Sequence of chain 41.A:
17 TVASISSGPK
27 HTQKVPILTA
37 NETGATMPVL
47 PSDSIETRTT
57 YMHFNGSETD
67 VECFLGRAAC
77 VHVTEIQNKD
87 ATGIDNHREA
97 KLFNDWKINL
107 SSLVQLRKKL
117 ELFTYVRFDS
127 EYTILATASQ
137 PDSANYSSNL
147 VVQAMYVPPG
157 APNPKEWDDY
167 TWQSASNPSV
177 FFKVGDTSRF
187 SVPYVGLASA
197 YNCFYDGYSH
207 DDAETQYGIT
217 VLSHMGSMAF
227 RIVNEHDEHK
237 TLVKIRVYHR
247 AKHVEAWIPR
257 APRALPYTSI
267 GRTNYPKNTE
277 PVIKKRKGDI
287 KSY

Sequence of chain 41.C:
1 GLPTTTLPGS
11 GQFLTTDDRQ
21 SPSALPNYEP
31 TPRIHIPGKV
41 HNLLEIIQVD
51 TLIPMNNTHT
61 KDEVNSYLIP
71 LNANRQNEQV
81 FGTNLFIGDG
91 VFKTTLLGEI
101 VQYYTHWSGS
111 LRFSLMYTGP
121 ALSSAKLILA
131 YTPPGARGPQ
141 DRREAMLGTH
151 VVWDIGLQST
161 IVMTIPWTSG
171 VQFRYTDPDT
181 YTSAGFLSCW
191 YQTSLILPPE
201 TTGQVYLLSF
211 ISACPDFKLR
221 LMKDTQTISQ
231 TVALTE

Binding-site contacts:
Ligand atom C3C contacts residue TYR128 of chain 41.A at 3.4 Å (hydrophobic).
Ligand atom C5B contacts residue TYR128 of chain 41.A at 4.0 Å (hydrophobic).
Ligand atom C5A contacts residue ALA150 of chain 41.A at 3.6 Å (hydrophobic).
Ligand atom C1C contacts residue TYR128 of chain 41.A at 3.7 Å (hydrophobic).
Ligand atom C6B contacts residue TYR128 of chain 41.A at 3.3 Å (hydrophobic).
Ligand atom C4 contacts residue LEU106 of chain 41.A at 3.9 Å (hydrophobic).
Ligand atom O1B contacts residue TYR128 of chain 41.A at 3.4 Å (h-bond).
Ligand atom N3A contacts residue PHE186 of chain 41.A at 4.0 Å.
Ligand atom C1B contacts residue VAL188 of chain 41.A at 3.8 Å (hydrophobic).
Ligand atom C2A contacts residue PHE186 of chain 41.A at 3.3 Å (hydrophobic).
Ligand atom C6B contacts residue ILE104 of chain 41.A at 3.6 Å (hydrophobic).
Ligand atom O1A contacts residue PHE186 of chain 41.A at 3.0 Å.
Ligand atom O1 contacts residue LEU106 of chain 41.A at 3.8 Å.
Ligand atom C5B contacts residue MET224 of chain 41.A at 3.9 Å (hydrophobic).
Ligand atom C4C contacts residue VAL191 of chain 41.A at 3.0 Å (hydrophobic).
Ligand atom C4 contacts residue TYR197 of chain 41.A at 3.8 Å (hydrophobic).
Ligand atom C2C contacts residue TYR197 of chain 41.A at 3.7 Å (hydrophobic).
Ligand atom C5 contacts residue LEU106 of chain 41.A at 3.8 Å (hydrophobic).
Ligand atom C2C contacts residue MET221 of chain 41.A at 3.8 Å (hydrophobic).
Ligand atom C1B contacts residue TYR128 of chain 41.A at 3.6 Å (hydrophobic).
Ligand atom C4B contacts residue TYR152 of chain 41.A at 3.8 Å (hydrophobic).
Ligand atom O1 contacts residue MET221 of chain 41.A at 3.8 Å.
Ligand atom C4A contacts residue PRO174 of chain 41.A at 3.1 Å (hydrophobic).
Ligand atom N3A contacts residue PRO174 of chain 41.A at 3.7 Å.
Ligand atom N3A contacts residue TYR152 of chain 41.A at 3.5 Å.
Ligand atom C2B contacts residue VAL188 of chain 41.A at 3.5 Å (hydrophobic).
Ligand atom C1B contacts residue ILE104 of chain 41.A at 4.0 Å (hydrophobic).
Ligand atom C5B contacts residue PHE186 of chain 41.A at 3.9 Å (hydrophobic).
Ligand atom C4C contacts residue VAL188 of chain 41.A at 3.7 Å (hydrophobic).
Ligand atom C5A contacts residue VAL176 of chain 41.A at 3.6 Å (hydrophobic).
Ligand atom C5A contacts residue PHE186 of chain 41.A at 3.5 Å (hydrophobic).
Ligand atom C3B contacts residue TYR152 of chain 41.A at 3.7 Å (hydrophobic).
Ligand atom O1B contacts residue ILE104 of chain 41.A at 3.9 Å.
Ligand atom C5C contacts residue VAL191 of chain 41.A at 3.8 Å (hydrophobic).
Ligand atom N3A contacts residue ALA24 of chain 41.C at 3.8 Å.
Ligand atom C4B contacts residue PHE186 of chain 41.A at 3.6 Å (hydrophobic).
Ligand atom N2 contacts residue LEU106 of chain 41.A at 3.8 Å.
Ligand atom C1C contacts residue LEU106 of chain 41.A at 3.8 Å (hydrophobic).
Ligand atom C2A contacts residue TYR152 of chain 41.A at 3.6 Å (hydrophobic).
Ligand atom C3B contacts residue VAL188 of chain 41.A at 3.8 Å (hydrophobic).

The small molecule below binds the protein below.
Small molecule (SMILES): Cc1cc(CCCCCOc2ccc(C3=NCCO3)cc2)on1